Binding-site contacts:
Ligand atom C8 contacts residue GLY1150 of chain 1.A at 3.7 Å.
Ligand atom C5 contacts residue ASN728 of chain 1.A at 3.8 Å.
Ligand atom C2 contacts residue ASN728 of chain 1.A at 2.5 Å.
Ligand atom C3 contacts residue ASN728 of chain 1.A at 3.8 Å.
Ligand atom O7 contacts residue ASN728 of chain 1.A at 3.0 Å (h-bond).
Ligand atom O7 contacts residue GLY1150 of chain 1.A at 4.4 Å.
Ligand atom C7 contacts residue ASN728 of chain 1.A at 3.1 Å.
Ligand atom C8 contacts residue ASN728 of chain 1.A at 4.3 Å.
Ligand atom N2 contacts residue ASN728 of chain 1.A at 2.9 Å (h-bond).
Ligand atom O5 contacts residue ASN728 of chain 1.A at 2.4 Å (h-bond).
Ligand atom C7 contacts residue GLY1150 of chain 1.A at 4.4 Å.
Ligand atom C4 contacts residue ASN728 of chain 1.A at 4.3 Å.
Ligand atom C1 contacts residue ASN728 of chain 1.A at 1.5 Å.

Sequence of chain 1.A:
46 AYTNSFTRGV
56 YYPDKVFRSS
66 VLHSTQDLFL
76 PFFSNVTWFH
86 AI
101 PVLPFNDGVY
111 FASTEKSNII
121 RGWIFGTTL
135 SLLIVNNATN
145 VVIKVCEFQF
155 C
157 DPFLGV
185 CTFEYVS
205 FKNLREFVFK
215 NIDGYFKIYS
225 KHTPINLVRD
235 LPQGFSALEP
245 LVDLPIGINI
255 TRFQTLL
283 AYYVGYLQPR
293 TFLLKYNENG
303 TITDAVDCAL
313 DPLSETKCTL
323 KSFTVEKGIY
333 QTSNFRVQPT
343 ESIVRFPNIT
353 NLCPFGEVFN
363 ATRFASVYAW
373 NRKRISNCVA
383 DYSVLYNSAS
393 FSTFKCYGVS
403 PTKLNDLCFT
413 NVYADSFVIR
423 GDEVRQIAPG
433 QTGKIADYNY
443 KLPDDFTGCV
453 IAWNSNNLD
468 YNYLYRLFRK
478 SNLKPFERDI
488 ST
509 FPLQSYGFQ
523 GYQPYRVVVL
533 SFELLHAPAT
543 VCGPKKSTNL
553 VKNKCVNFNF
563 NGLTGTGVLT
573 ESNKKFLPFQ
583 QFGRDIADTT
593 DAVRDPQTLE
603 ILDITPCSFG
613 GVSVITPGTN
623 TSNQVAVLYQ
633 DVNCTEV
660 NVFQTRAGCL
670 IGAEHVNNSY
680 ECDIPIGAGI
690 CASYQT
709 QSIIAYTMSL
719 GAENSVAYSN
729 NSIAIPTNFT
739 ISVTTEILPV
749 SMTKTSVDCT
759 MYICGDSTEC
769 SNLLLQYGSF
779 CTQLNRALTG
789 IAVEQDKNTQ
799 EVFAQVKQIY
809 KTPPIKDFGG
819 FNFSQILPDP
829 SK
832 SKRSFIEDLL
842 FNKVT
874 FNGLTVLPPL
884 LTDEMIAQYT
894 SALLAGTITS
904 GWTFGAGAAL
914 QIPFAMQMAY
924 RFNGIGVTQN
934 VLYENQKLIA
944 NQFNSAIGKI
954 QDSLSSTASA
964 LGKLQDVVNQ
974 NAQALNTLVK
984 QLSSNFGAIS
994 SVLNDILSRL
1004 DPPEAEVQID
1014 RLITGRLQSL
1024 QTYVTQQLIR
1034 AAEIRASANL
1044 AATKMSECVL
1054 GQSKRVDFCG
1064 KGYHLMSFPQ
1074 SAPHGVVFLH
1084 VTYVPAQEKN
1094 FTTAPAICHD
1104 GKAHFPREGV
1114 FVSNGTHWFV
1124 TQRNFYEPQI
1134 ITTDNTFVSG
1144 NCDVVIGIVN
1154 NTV

The protein below binds the small molecule below.
Small molecule (SMILES): CC(=O)N[C@@H]1[C@@H](O)[C@H](O)[C@@H](CO)O[C@H]1O